Binding-site contacts:
Ligand atom C7 contacts residue ASN328 of chain 1.A at 3.3 Å.
Ligand atom N2 contacts residue ASN328 of chain 1.A at 2.9 Å (h-bond).
Ligand atom O7 contacts residue ASN328 of chain 1.A at 3.2 Å (h-bond).
Ligand atom C4 contacts residue ASN328 of chain 1.A at 4.2 Å.
Ligand atom C1 contacts residue ASN328 of chain 1.A at 1.4 Å.
Ligand atom C2 contacts residue ASN328 of chain 1.A at 2.5 Å.
Ligand atom O7 contacts residue GLN577 of chain 1.A at 4.3 Å.
Ligand atom O5 contacts residue ASN328 of chain 1.A at 2.4 Å (h-bond).
Ligand atom C8 contacts residue ASN328 of chain 1.A at 4.4 Å.
Ligand atom C3 contacts residue ASN328 of chain 1.A at 3.8 Å.
Ligand atom C8 contacts residue GLN577 of chain 1.A at 3.7 Å.
Ligand atom C5 contacts residue ASN328 of chain 1.A at 3.6 Å.

Sequence of chain 1.A:
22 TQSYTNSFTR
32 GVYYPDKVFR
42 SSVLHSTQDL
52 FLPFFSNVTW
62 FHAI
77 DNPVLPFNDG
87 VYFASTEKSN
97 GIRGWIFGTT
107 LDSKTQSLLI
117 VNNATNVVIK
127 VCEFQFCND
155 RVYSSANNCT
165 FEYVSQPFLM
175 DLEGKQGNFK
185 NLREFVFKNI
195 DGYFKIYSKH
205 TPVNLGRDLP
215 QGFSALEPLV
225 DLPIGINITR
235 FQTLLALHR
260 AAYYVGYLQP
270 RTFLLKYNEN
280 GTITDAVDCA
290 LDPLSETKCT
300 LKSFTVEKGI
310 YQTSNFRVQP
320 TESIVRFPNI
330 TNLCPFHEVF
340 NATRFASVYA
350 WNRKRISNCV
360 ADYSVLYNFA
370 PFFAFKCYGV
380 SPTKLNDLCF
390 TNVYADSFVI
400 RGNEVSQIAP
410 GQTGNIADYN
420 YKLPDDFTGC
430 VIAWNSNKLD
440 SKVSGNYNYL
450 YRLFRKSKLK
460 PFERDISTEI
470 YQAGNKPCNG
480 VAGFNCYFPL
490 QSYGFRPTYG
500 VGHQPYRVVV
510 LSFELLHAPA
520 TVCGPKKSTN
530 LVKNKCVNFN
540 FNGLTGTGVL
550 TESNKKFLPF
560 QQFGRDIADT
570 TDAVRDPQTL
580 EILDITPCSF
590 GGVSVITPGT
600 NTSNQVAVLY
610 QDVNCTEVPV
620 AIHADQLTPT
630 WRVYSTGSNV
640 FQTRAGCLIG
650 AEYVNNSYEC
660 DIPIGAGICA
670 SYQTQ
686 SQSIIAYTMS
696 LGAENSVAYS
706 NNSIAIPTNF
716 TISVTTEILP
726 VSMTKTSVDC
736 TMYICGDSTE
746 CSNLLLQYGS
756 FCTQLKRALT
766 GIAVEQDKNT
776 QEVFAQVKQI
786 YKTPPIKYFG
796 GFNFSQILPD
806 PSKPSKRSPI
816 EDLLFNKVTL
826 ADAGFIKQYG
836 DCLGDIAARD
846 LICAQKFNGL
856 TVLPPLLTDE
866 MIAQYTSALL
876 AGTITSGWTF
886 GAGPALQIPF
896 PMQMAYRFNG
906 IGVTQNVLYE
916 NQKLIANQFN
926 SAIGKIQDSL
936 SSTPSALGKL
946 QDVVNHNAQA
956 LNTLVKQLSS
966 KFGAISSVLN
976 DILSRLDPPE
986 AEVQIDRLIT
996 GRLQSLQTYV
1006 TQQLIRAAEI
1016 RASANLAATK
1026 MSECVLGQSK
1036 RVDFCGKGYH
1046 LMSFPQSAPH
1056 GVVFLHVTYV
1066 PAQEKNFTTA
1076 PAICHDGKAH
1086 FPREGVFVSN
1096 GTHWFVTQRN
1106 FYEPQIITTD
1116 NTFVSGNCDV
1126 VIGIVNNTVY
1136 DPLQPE

The small molecule below binds the protein below.
Small molecule (SMILES): CC(=O)N[C@@H]1[C@@H](O)[C@H](O)[C@@H](CO)O[C@H]1O